The small molecule below binds the protein below.
Small molecule (SMILES): Cc1cn([C@H]2C[C@H](O[P](=O)(O)OC[C@H]3O[C@@H](n4cc(C)c(=O)[nH]c4=O)C[C@@H]3O[P](=O)(O)OC[C@H]3O[C@@H](n4cc(C)c(=O)[nH]c4=O)C[C@@H]3O[P](=O)(O)OC[C@H]3O[C@@H](n4cc(C)c(=O)[nH]c4=O)C[C@@H]3O[P](=O)(O)OC[C@H]3O[C@@H](n4cc(C)c(=O)[nH]c4=O)C[C@@H]3O[P](=O)(O)OC[C@H]3O[C@@H](n4cc(C)c(=O)[nH]c4=O)C[C@@H]3O[P](=O)(O)OC[C@H]3O[C@@H](n4cc(C)c(=O)[nH]c4=O)C[C@@H]3O[P](=O)(O)OC[C@H]3O[C@@H](n4cc(C)c(=O)[nH]c4=O)C[C@@H]3O[P](=O)(O)OC[C@H]3O[C@@H](n4cc(C)c(=O)[nH]c4=O)C[C@@H]3O)[C@@H](COP(=O)=O)O2)c(=O)[nH]c1=O

Binding-site contacts:
Ligand atom P contacts residue LYS263 of chain 1.D at 3.3 Å.
Ligand atom C1' contacts residue PHE260 of chain 1.D at 3.6 Å (hydrophobic).
Ligand atom OP2 contacts residue TYR435 of chain 1.D at 3.2 Å (h-bond).
Ligand atom O2 contacts residue TYR435 of chain 1.D at 3.3 Å.
Ligand atom O2 contacts residue LEU144 of chain 1.D at 3.2 Å.
Ligand atom C5' contacts residue ASN262 of chain 1.D at 3.7 Å.
Ligand atom O3' contacts residue LYS263 of chain 1.D at 3.4 Å (salt-bridge).
Ligand atom OP1 contacts residue ASN69 of chain 1.C at 3.1 Å (h-bond).
Ligand atom OP2 contacts residue ASN262 of chain 1.D at 3.1 Å (h-bond).
Ligand atom O4 contacts residue ASP141 of chain 1.D at 2.7 Å (salt-bridge).
Ligand atom C4 contacts residue ASP141 of chain 1.D at 3.3 Å.
Ligand atom C2 contacts residue LEU144 of chain 1.D at 3.7 Å (hydrophobic).
Ligand atom OP2 contacts residue LYS417 of chain 1.D at 3.5 Å.
Ligand atom O5' contacts residue TYR435 of chain 1.D at 2.9 Å (h-bond).
Ligand atom P contacts residue TYR435 of chain 1.D at 3.4 Å.
Ligand atom C3' contacts residue LYS263 of chain 1.D at 3.2 Å.
Ligand atom C6 contacts residue VAL170 of chain 1.D at 3.7 Å (hydrophobic).
Ligand atom OP1 contacts residue TYR435 of chain 1.D at 3.7 Å.
Ligand atom O2 contacts residue PHE260 of chain 1.D at 3.2 Å.
Ligand atom O2 contacts residue ALA436 of chain 1.D at 3.1 Å.
Ligand atom O4' contacts residue TYR435 of chain 1.D at 3.1 Å.
Ligand atom OP1 contacts residue THR414 of chain 1.D at 2.7 Å (h-bond).
Ligand atom C2 contacts residue ALA436 of chain 1.D at 3.7 Å (hydrophobic).
Ligand atom C4 contacts residue VAL170 of chain 1.D at 3.5 Å (hydrophobic).
Ligand atom O5' contacts residue LYS263 of chain 1.D at 3.7 Å.
Ligand atom O4 contacts residue VAL170 of chain 1.D at 2.6 Å (h-bond).
Ligand atom N3 contacts residue ASP141 of chain 1.D at 2.9 Å (salt-bridge).
Ligand atom O5' contacts residue ASN262 of chain 1.D at 2.8 Å (h-bond).
Ligand atom N3 contacts residue ASP437 of chain 1.D at 3.5 Å (salt-bridge).
Ligand atom N3 contacts residue LEU144 of chain 1.D at 3.2 Å.
Ligand atom O4 contacts residue ASP437 of chain 1.D at 3.3 Å (salt-bridge).
Ligand atom OP1 contacts residue ASN313 of chain 1.D at 3.5 Å (h-bond).
Ligand atom C4' contacts residue TYR435 of chain 1.D at 3.2 Å (hydrophobic).
Ligand atom OP2 contacts residue LYS263 of chain 1.D at 2.4 Å (salt-bridge).
Ligand atom OP2 contacts residue ASN313 of chain 1.D at 3.7 Å.
Ligand atom O4' contacts residue PHE260 of chain 1.D at 3.2 Å.
Ligand atom C5' contacts residue HIS416 of chain 1.D at 3.7 Å.
Ligand atom O5' contacts residue LYS417 of chain 1.D at 3.4 Å.
Ligand atom O2 contacts residue LEU440 of chain 1.D at 3.3 Å.
Ligand atom C5' contacts residue TYR435 of chain 1.D at 3.5 Å (hydrophobic).

Sequence of chain 1.C:
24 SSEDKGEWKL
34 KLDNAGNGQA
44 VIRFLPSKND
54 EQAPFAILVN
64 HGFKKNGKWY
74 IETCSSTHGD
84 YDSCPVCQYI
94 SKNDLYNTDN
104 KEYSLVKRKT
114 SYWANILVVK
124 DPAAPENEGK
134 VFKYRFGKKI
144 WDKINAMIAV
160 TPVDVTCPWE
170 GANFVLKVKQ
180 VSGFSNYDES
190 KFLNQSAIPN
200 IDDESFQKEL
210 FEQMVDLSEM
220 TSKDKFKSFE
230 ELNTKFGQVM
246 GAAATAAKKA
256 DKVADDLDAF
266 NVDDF

Sequence of chain 1.D:
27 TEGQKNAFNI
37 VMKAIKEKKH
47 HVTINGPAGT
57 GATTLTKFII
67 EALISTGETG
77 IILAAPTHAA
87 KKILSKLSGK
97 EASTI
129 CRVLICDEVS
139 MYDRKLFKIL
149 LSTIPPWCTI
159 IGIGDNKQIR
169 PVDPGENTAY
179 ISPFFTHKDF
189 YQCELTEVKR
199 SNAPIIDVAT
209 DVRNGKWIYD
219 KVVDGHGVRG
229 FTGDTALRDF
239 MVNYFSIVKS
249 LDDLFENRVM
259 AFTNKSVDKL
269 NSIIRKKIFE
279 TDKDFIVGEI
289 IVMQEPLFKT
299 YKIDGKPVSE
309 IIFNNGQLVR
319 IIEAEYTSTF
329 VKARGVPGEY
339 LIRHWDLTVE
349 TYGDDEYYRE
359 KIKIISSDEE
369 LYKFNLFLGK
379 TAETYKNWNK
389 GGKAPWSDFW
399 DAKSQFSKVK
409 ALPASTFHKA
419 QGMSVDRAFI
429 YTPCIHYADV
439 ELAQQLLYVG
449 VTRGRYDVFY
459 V